This protein binds this small molecule.
Small molecule (SMILES): CC(=O)N[C@@H]1[C@@H](O)[C@H](O)[C@@H](CO)O[C@H]1O

Binding-site contacts:
Ligand atom C3 contacts residue PRO31 of chain 51.B at 4.1 Å (hydrophobic).
Ligand atom N2 contacts residue ASN32 of chain 51.B at 4.2 Å.
Ligand atom O5 contacts residue ARG33 of chain 51.B at 4.3 Å.
Ligand atom C6 contacts residue ARG33 of chain 51.B at 3.7 Å.
Ligand atom N2 contacts residue PRO31 of chain 51.B at 2.8 Å (h-bond).
Ligand atom C5 contacts residue ASN70 of chain 51.B at 3.7 Å.
Ligand atom C8 contacts residue ASN70 of chain 51.B at 3.9 Å.
Ligand atom O7 contacts residue PRO31 of chain 51.B at 3.0 Å (h-bond).
Ligand atom C1 contacts residue ARG33 of chain 51.B at 4.1 Å.
Ligand atom C3 contacts residue ASN70 of chain 51.B at 3.8 Å.
Ligand atom C7 contacts residue PRO31 of chain 51.B at 3.2 Å (hydrophobic).
Ligand atom O7 contacts residue SER71 of chain 51.B at 4.4 Å.
Ligand atom C7 contacts residue ASN70 of chain 51.B at 3.4 Å.
Ligand atom C4 contacts residue ASN70 of chain 51.B at 4.2 Å.
Ligand atom C2 contacts residue PRO31 of chain 51.B at 4.0 Å (hydrophobic).
Ligand atom O3 contacts residue PRO31 of chain 51.B at 4.2 Å.
Ligand atom O5 contacts residue ASN70 of chain 51.B at 2.4 Å (h-bond).
Ligand atom C5 contacts residue ARG33 of chain 51.B at 3.9 Å.
Ligand atom O6 contacts residue ARG33 of chain 51.B at 3.0 Å (salt-bridge).
Ligand atom C1 contacts residue ASN70 of chain 51.B at 1.4 Å.
Ligand atom O7 contacts residue ASN70 of chain 51.B at 3.5 Å (h-bond).
Ligand atom N2 contacts residue ASN70 of chain 51.B at 2.9 Å (h-bond).
Ligand atom C2 contacts residue ASN70 of chain 51.B at 2.5 Å.

Sequence of chain 51.B:
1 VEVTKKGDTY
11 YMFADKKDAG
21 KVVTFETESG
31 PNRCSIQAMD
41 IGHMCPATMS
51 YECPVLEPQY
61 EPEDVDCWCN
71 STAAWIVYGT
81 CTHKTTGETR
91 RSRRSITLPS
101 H